The protein below binds the small molecule below.
Small molecule (SMILES): Cc1ccc(OS(=O)(=O)O)cc1

Sequence of chain 1.A:
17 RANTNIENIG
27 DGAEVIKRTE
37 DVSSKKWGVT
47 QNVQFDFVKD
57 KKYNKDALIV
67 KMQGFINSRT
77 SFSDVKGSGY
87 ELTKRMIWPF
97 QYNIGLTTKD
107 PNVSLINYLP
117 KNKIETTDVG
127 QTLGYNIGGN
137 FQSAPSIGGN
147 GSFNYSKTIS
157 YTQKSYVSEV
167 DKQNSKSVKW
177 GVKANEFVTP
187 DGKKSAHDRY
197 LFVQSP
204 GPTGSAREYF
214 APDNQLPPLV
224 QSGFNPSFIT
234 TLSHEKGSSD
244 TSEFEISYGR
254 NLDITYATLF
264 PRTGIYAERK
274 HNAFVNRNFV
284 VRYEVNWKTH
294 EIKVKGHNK

Binding-site contacts:
Ligand atom C8 contacts residue LYS175 of chain 1.A at 3.5 Å.
Ligand atom C10 contacts residue ILE100 of chain 1.A at 3.8 Å (hydrophobic).
Ligand atom C9 contacts residue LYS175 of chain 1.A at 4.3 Å.
Ligand atom C8 contacts residue ILE100 of chain 1.A at 3.6 Å (hydrophobic).
Ligand atom O4 contacts residue THR103 of chain 1.A at 4.4 Å.
Ligand atom C8 contacts residue GLY101 of chain 1.A at 4.1 Å.
Ligand atom O5 contacts residue LYS175 of chain 1.A at 2.8 Å (salt-bridge).
Ligand atom C8 contacts residue TRP176 of chain 1.A at 3.9 Å (hydrophobic).
Ligand atom C12 contacts residue ASN99 of chain 1.A at 3.5 Å.
Ligand atom O4 contacts residue SER250 of chain 1.A at 3.3 Å (h-bond).
Ligand atom C8 contacts residue ASN99 of chain 1.A at 3.6 Å.
Ligand atom C12 contacts residue GLN97 of chain 1.A at 3.7 Å.
Ligand atom C11 contacts residue ASN279 of chain 1.A at 3.4 Å.
Ligand atom C11 contacts residue ASN99 of chain 1.A at 4.1 Å.
Ligand atom O3 contacts residue VAL283 of chain 1.A at 4.2 Å.
Ligand atom O3 contacts residue SER250 of chain 1.A at 2.6 Å (h-bond).
Ligand atom C12 contacts residue GLY177 of chain 1.A at 4.3 Å.
Ligand atom C7 contacts residue SER250 of chain 1.A at 4.4 Å.
Ligand atom C11 contacts residue ASN281 of chain 1.A at 3.8 Å.
Ligand atom O2 contacts residue ASN281 of chain 1.A at 3.4 Å (h-bond).
Ligand atom O2 contacts residue SER250 of chain 1.A at 3.4 Å.
Ligand atom C6 contacts residue TRP176 of chain 1.A at 4.1 Å (hydrophobic).
Ligand atom C10 contacts residue ASN99 of chain 1.A at 3.9 Å.
Ligand atom C7 contacts residue ASN281 of chain 1.A at 3.8 Å.
Ligand atom O4 contacts residue GLY101 of chain 1.A at 4.0 Å.
Ligand atom C12 contacts residue ASP167 of chain 1.A at 3.5 Å.
Ligand atom C10 contacts residue LYS175 of chain 1.A at 4.0 Å.
Ligand atom S1 contacts residue SER250 of chain 1.A at 3.3 Å (h-bond).
Ligand atom C7 contacts residue ASN99 of chain 1.A at 4.0 Å.
Ligand atom C6 contacts residue LYS175 of chain 1.A at 3.9 Å.
Ligand atom C7 contacts residue LYS175 of chain 1.A at 4.2 Å.
Ligand atom O4 contacts residue LYS175 of chain 1.A at 3.5 Å.
Ligand atom S1 contacts residue LYS175 of chain 1.A at 3.9 Å.
Ligand atom C9 contacts residue ASN279 of chain 1.A at 3.7 Å.
Ligand atom C9 contacts residue ASN99 of chain 1.A at 3.8 Å.
Ligand atom C12 contacts residue LYS175 of chain 1.A at 4.1 Å.
Ligand atom C12 contacts residue TRP176 of chain 1.A at 3.4 Å (hydrophobic).
Ligand atom C6 contacts residue ASN99 of chain 1.A at 3.6 Å.
Ligand atom C11 contacts residue LYS175 of chain 1.A at 4.3 Å.
Ligand atom C10 contacts residue GLY101 of chain 1.A at 3.7 Å.